Sequence of chain 1.A:
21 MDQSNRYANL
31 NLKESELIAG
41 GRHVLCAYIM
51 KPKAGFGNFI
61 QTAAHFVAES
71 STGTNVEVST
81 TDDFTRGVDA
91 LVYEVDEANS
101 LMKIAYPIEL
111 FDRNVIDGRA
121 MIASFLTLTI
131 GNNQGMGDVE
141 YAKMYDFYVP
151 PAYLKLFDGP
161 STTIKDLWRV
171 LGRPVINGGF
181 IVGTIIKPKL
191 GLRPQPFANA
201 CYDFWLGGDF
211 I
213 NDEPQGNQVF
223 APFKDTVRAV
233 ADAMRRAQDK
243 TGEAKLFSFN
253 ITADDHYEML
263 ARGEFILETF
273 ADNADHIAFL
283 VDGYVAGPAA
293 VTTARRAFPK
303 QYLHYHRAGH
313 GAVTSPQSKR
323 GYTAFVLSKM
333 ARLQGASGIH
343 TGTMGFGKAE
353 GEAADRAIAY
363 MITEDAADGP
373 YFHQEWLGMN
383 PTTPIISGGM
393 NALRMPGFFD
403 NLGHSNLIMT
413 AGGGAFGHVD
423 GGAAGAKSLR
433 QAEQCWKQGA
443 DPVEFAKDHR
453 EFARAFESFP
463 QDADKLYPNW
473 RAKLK

A protein and the small-molecule ligand that binds it are described below.
Small molecule (SMILES): O=C(O)[C@@](O)(COP(=O)(O)O)[C@H](O)[C@H](O)COP(=O)(O)O

Binding-site contacts:
Ligand atom O2 contacts residue MG1 of chain 1.J at 2.2 Å.
Ligand atom O3P contacts residue GLY391 of chain 1.B at 2.9 Å (h-bond).
Ligand atom C3 contacts residue KCX212 of chain 1.B at 3.0 Å.
Ligand atom O6 contacts residue GLU215 of chain 1.B at 3.3 Å (salt-bridge).
Ligand atom O6 contacts residue ASP214 of chain 1.B at 3.2 Å (salt-bridge).
Ligand atom O5P contacts residue SER389 of chain 1.B at 3.3 Å (h-bond).
Ligand atom O6 contacts residue MG1 of chain 1.J at 2.2 Å.
Ligand atom O7 contacts residue LYS350 of chain 1.B at 2.8 Å (salt-bridge).
Ligand atom O7 contacts residue GLU69 of chain 1.A at 3.5 Å (salt-bridge).
Ligand atom O3 contacts residue ASN132 of chain 1.A at 3.4 Å (h-bond).
Ligand atom O2 contacts residue ASP214 of chain 1.B at 3.4 Å (salt-bridge).
Ligand atom O2 contacts residue ILE185 of chain 1.B at 3.4 Å.
Ligand atom O6 contacts residue LYS187 of chain 1.B at 3.2 Å (salt-bridge).
Ligand atom O4P contacts residue ARG309 of chain 1.B at 2.7 Å (salt-bridge).
Ligand atom O3 contacts residue GLU215 of chain 1.B at 3.0 Å (salt-bridge).
Ligand atom O1P contacts residue LYS187 of chain 1.B at 3.4 Å.
Ligand atom O2 contacts residue LYS187 of chain 1.B at 3.0 Å (salt-bridge).
Ligand atom O6P contacts residue ARG309 of chain 1.B at 3.0 Å (salt-bridge).
Ligand atom O3P contacts residue THR74 of chain 1.A at 3.4 Å (h-bond).
Ligand atom O3 contacts residue MG1 of chain 1.J at 2.2 Å.
Ligand atom O2P contacts residue GLY414 of chain 1.B at 2.7 Å (h-bond).
Ligand atom O3 contacts residue HIS308 of chain 1.B at 2.8 Å (h-bond).
Ligand atom O5P contacts residue HIS342 of chain 1.B at 2.7 Å (h-bond).
Ligand atom O3P contacts residue LYS350 of chain 1.B at 2.6 Å (salt-bridge).
Ligand atom C1 contacts residue SER389 of chain 1.B at 3.5 Å.
Ligand atom C contacts residue LYS187 of chain 1.B at 3.3 Å.
Ligand atom C2 contacts residue MG1 of chain 1.J at 2.8 Å.
Ligand atom O3 contacts residue KCX212 of chain 1.B at 2.7 Å (h-bond).
Ligand atom C contacts residue ASN132 of chain 1.A at 3.4 Å.
Ligand atom O4 contacts residue GLY390 of chain 1.B at 3.0 Å (h-bond).
Ligand atom O6 contacts residue LYS189 of chain 1.B at 2.8 Å (salt-bridge).
Ligand atom O6 contacts residue ASN132 of chain 1.A at 2.9 Å (h-bond).
Ligand atom C3 contacts residue MG1 of chain 1.J at 3.0 Å.
Ligand atom O2 contacts residue KCX212 of chain 1.B at 3.0 Å (h-bond).
Ligand atom C contacts residue MG1 of chain 1.J at 2.8 Å.
Ligand atom O1P contacts residue GLY415 of chain 1.B at 2.7 Å (h-bond).
Ligand atom O1P contacts residue THR74 of chain 1.A at 2.7 Å (h-bond).
Ligand atom C3 contacts residue SER389 of chain 1.B at 3.5 Å.
Ligand atom O4 contacts residue SER389 of chain 1.B at 3.0 Å (h-bond).
Ligand atom O1 contacts residue LYS187 of chain 1.B at 3.1 Å (salt-bridge).

Sequence of chain 1.B:
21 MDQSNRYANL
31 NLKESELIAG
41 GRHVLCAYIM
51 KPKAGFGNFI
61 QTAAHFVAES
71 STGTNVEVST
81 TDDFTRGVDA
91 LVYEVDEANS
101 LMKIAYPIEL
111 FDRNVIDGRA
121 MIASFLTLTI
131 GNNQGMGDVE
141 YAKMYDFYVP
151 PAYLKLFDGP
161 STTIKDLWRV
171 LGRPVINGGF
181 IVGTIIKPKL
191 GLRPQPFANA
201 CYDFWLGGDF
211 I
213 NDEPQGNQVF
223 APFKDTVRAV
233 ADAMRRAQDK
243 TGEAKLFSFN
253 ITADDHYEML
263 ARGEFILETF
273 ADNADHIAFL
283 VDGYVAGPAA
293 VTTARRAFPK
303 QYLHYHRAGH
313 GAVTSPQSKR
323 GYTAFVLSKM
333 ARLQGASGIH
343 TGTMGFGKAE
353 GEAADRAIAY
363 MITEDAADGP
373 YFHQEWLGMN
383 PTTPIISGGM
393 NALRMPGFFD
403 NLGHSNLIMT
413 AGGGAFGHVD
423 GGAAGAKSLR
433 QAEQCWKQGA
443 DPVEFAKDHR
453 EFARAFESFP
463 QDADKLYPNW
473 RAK